The protein below binds the small molecule below.
Small molecule (SMILES): CC(C)C[C@H](NC(=O)OCc1ccccc1)C(=O)N[C@H](CO)C[C@@H]1CCNC1=O

Sequence of chain 1.A:
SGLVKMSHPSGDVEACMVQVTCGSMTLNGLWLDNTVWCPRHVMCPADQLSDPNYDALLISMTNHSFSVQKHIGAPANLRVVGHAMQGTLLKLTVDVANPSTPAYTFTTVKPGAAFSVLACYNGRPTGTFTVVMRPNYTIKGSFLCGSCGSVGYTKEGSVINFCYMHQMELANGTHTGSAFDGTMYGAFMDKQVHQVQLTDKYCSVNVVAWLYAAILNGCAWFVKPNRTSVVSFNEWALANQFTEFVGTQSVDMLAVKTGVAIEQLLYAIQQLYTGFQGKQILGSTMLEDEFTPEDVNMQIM

Binding-site contacts:
Ligand atom O10 contacts residue MET168 of chain 1.A at 3.4 Å.
Ligand atom O30 contacts residue HIS175 of chain 1.A at 3.3 Å.
Ligand atom O22 contacts residue SER147 of chain 1.A at 3.6 Å.
Ligand atom N11 contacts residue GLN192 of chain 1.A at 3.2 Å (h-bond).
Ligand atom C26 contacts residue LEU144 of chain 1.A at 3.9 Å (hydrophobic).
Ligand atom C12 contacts residue GLN167 of chain 1.A at 3.4 Å.
Ligand atom N19 contacts residue GLN167 of chain 1.A at 2.6 Å (h-bond).
Ligand atom C7 contacts residue GLU169 of chain 1.A at 3.2 Å.
Ligand atom C27 contacts residue LEU144 of chain 1.A at 3.9 Å (hydrophobic).
Ligand atom C16 contacts residue ASP190 of chain 1.A at 3.7 Å.
Ligand atom C24 contacts residue SER147 of chain 1.A at 3.8 Å.
Ligand atom N28 contacts residue GLU169 of chain 1.A at 3.3 Å (salt-bridge).
Ligand atom C27 contacts residue CYS145 of chain 1.A at 3.8 Å (hydrophobic).
Ligand atom O8 contacts residue GLN192 of chain 1.A at 3.3 Å (h-bond).
Ligand atom O30 contacts residue PHE143 of chain 1.A at 3.3 Å.
Ligand atom C21 contacts residue HIS41 of chain 1.A at 3.6 Å.
Ligand atom C20 contacts residue CYS148 of chain 1.A at 2.6 Å (hydrophobic).
Ligand atom C26 contacts residue CYS145 of chain 1.A at 3.7 Å (hydrophobic).
Ligand atom C13 contacts residue GLN167 of chain 1.A at 3.9 Å.
Ligand atom C20 contacts residue GLN167 of chain 1.A at 3.7 Å.
Ligand atom C2 contacts residue GLN192 of chain 1.A at 3.8 Å.
Ligand atom C29 contacts residue HIS166 of chain 1.A at 3.8 Å.
Ligand atom C15 contacts residue ASP190 of chain 1.A at 3.8 Å.
Ligand atom O30 contacts residue HIS166 of chain 1.A at 2.7 Å (h-bond).
Ligand atom N19 contacts residue CYS148 of chain 1.A at 2.9 Å (h-bond).
Ligand atom C29 contacts residue GLU169 of chain 1.A at 3.7 Å.
Ligand atom C17 contacts residue GLN167 of chain 1.A at 3.5 Å.
Ligand atom C24 contacts residue HIS166 of chain 1.A at 3.7 Å.
Ligand atom C24 contacts residue CYS148 of chain 1.A at 3.1 Å (hydrophobic).
Ligand atom N28 contacts residue PHE143 of chain 1.A at 3.2 Å (h-bond).
Ligand atom O30 contacts residue GLU169 of chain 1.A at 3.7 Å.
Ligand atom C15 contacts residue MET168 of chain 1.A at 3.7 Å (hydrophobic).
Ligand atom C15 contacts residue GLN167 of chain 1.A at 3.7 Å.
Ligand atom O22 contacts residue CYS148 of chain 1.A at 2.8 Å (h-bond).
Ligand atom N28 contacts residue LEU144 of chain 1.A at 3.8 Å.
Ligand atom C21 contacts residue CYS148 of chain 1.A at 1.8 Å (hydrophobic).
Ligand atom N19 contacts residue MET168 of chain 1.A at 3.8 Å.
Ligand atom C13 contacts residue HIS41 of chain 1.A at 3.9 Å.
Ligand atom O10 contacts residue GLU169 of chain 1.A at 3.0 Å (salt-bridge).
Ligand atom O22 contacts residue GLY146 of chain 1.A at 3.4 Å (h-bond).